Sequence of chain 1.A:
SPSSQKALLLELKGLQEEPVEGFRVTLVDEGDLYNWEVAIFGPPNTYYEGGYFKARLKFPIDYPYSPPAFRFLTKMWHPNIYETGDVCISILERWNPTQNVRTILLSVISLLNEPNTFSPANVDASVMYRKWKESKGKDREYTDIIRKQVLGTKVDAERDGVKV

A small-molecule ligand and the protein it binds are described below.
Small molecule (SMILES): COCC(=O)N[C@@H](Cc1ccc(-c2cc(Cl)cc(Cl)c2)cc1)[C@H](O)[C@@H](O)C(=O)O

Binding-site contacts:
Ligand atom C15 contacts residue TYR160 of chain 1.A at 3.5 Å (hydrophobic).
Ligand atom C25 contacts residue PRO47 of chain 1.A at 3.5 Å (hydrophobic).
Ligand atom C20 contacts residue LEU130 of chain 1.A at 3.9 Å (hydrophobic).
Ligand atom C23 contacts residue PRO47 of chain 1.A at 3.4 Å (hydrophobic).
Ligand atom C18 contacts residue PRO47 of chain 1.A at 3.5 Å (hydrophobic).
Ligand atom O12 contacts residue THR50 of chain 1.A at 3.5 Å.
Ligand atom C19 contacts residue PRO47 of chain 1.A at 4.1 Å (hydrophobic).
Ligand atom C17 contacts residue ASN131 of chain 1.A at 3.6 Å.
Ligand atom CL28 contacts residue TYR52 of chain 1.A at 3.9 Å.
Ligand atom C25 contacts residue PHE45 of chain 1.A at 3.4 Å (hydrophobic).
Ligand atom C2 contacts residue ASN49 of chain 1.A at 4.0 Å.
Ligand atom O14 contacts residue TYR52 of chain 1.A at 3.9 Å.
Ligand atom C20 contacts residue TYR52 of chain 1.A at 3.7 Å (hydrophobic).
Ligand atom C26 contacts residue PRO47 of chain 1.A at 3.6 Å (hydrophobic).
Ligand atom C17 contacts residue THR50 of chain 1.A at 3.8 Å.
Ligand atom O12 contacts residue TYR51 of chain 1.A at 3.0 Å (h-bond).
Ligand atom C22 contacts residue PRO47 of chain 1.A at 3.5 Å (hydrophobic).
Ligand atom C26 contacts residue GLY46 of chain 1.A at 4.0 Å.
Ligand atom C21 contacts residue ASN131 of chain 1.A at 3.3 Å.
Ligand atom C24 contacts residue PHE45 of chain 1.A at 4.0 Å (hydrophobic).
Ligand atom C7 contacts residue ASN131 of chain 1.A at 3.7 Å.
Ligand atom CL28 contacts residue GLY46 of chain 1.A at 3.9 Å.
Ligand atom C24 contacts residue PRO47 of chain 1.A at 3.5 Å (hydrophobic).
Ligand atom CL28 contacts residue PHE57 of chain 1.A at 3.4 Å.
Ligand atom C27 contacts residue TYR52 of chain 1.A at 3.7 Å (hydrophobic).
Ligand atom C20 contacts residue ASN131 of chain 1.A at 3.8 Å.
Ligand atom O1 contacts residue ASN49 of chain 1.A at 2.8 Å (h-bond).
Ligand atom CL29 contacts residue GLU25 of chain 1.A at 4.0 Å.
Ligand atom C26 contacts residue LEU130 of chain 1.A at 3.9 Å (hydrophobic).
Ligand atom O14 contacts residue TYR51 of chain 1.A at 3.7 Å.
Ligand atom CL28 contacts residue ILE44 of chain 1.A at 3.8 Å.
Ligand atom C25 contacts residue ILE44 of chain 1.A at 3.7 Å (hydrophobic).
Ligand atom C16 contacts residue ASN131 of chain 1.A at 3.3 Å.
Ligand atom C21 contacts residue LEU130 of chain 1.A at 3.8 Å (hydrophobic).
Ligand atom C21 contacts residue TYR52 of chain 1.A at 4.0 Å (hydrophobic).
Ligand atom CL29 contacts residue ILE127 of chain 1.A at 3.6 Å.
Ligand atom C18 contacts residue THR50 of chain 1.A at 4.0 Å.
Ligand atom CL29 contacts residue PHE27 of chain 1.A at 3.8 Å.
Ligand atom C27 contacts residue PRO47 of chain 1.A at 3.6 Å (hydrophobic).
Ligand atom O1 contacts residue THR50 of chain 1.A at 3.9 Å.